Sequence of chain 1.C:
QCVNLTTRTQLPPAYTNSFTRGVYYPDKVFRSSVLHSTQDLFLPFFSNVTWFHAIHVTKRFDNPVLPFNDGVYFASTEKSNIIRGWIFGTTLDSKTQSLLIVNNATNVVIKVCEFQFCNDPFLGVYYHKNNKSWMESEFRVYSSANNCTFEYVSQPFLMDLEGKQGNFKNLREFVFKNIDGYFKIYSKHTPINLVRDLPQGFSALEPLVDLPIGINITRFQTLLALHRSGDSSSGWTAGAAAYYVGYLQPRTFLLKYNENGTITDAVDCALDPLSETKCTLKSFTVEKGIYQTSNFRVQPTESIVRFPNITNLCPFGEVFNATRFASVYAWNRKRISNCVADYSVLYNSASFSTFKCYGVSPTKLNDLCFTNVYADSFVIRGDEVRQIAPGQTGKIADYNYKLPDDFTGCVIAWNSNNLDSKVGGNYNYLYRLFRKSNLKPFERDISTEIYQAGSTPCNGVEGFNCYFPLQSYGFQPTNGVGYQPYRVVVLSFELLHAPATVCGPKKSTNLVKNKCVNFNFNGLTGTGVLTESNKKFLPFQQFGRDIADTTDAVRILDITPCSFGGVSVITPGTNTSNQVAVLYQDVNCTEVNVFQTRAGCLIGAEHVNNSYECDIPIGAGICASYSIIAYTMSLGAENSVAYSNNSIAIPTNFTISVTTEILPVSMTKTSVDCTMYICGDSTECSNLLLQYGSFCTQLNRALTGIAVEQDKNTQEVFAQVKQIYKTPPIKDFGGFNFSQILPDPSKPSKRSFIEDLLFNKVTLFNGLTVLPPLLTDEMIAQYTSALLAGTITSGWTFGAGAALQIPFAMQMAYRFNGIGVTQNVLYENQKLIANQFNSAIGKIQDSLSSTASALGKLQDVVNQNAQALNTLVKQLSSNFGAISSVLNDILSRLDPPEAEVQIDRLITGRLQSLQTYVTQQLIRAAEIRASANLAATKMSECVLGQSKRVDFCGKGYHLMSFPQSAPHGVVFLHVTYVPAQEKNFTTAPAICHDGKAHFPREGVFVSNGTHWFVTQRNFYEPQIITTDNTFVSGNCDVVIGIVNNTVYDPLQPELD

This small molecule binds to this protein.
Small molecule (SMILES): CC(=O)N[C@@H]1[C@@H](O)[C@H](O)[C@@H](CO)O[C@H]1O

Binding-site contacts:
Ligand atom O5 contacts residue ASN137 of chain 1.C at 3.6 Å.
Ligand atom C2 contacts residue ASN17 of chain 1.C at 2.5 Å.
Ligand atom C3 contacts residue ASN137 of chain 1.C at 3.7 Å.
Ligand atom C5 contacts residue ASN17 of chain 1.C at 3.7 Å.
Ligand atom C1 contacts residue ASN137 of chain 1.C at 3.3 Å.
Ligand atom C7 contacts residue ASN17 of chain 1.C at 3.2 Å.
Ligand atom O4 contacts residue ASN137 of chain 1.C at 4.3 Å.
Ligand atom O5 contacts residue ASN17 of chain 1.C at 2.4 Å (h-bond).
Ligand atom N2 contacts residue ASN17 of chain 1.C at 2.9 Å (h-bond).
Ligand atom C6 contacts residue ASN137 of chain 1.C at 4.4 Å.
Ligand atom C4 contacts residue ASN17 of chain 1.C at 4.2 Å.
Ligand atom C8 contacts residue ASN17 of chain 1.C at 3.7 Å.
Ligand atom C2 contacts residue ASN137 of chain 1.C at 4.0 Å.
Ligand atom N2 contacts residue ASN137 of chain 1.C at 4.4 Å.
Ligand atom C3 contacts residue ASN17 of chain 1.C at 3.8 Å.
Ligand atom C4 contacts residue ASN137 of chain 1.C at 4.0 Å.
Ligand atom C5 contacts residue ASN137 of chain 1.C at 3.3 Å.
Ligand atom O7 contacts residue ASN17 of chain 1.C at 3.2 Å (h-bond).
Ligand atom C8 contacts residue CYS15 of chain 1.C at 3.3 Å (hydrophobic).
Ligand atom C8 contacts residue VAL16 of chain 1.C at 3.7 Å (hydrophobic).
Ligand atom C1 contacts residue ASN17 of chain 1.C at 1.4 Å.